Sequence of chain 1.E:
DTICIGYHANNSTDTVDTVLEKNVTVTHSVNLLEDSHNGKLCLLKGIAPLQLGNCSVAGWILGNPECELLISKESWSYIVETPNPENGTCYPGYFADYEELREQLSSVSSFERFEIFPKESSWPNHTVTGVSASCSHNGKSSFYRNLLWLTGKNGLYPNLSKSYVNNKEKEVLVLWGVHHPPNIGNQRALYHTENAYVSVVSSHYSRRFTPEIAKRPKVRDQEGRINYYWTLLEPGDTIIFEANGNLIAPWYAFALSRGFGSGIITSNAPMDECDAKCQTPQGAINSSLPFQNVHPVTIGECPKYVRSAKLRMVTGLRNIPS

This protein binds this small molecule.
Small molecule (SMILES): CC(=O)N[C@@H]1[C@@H](O)[C@H](O)[C@@H](CO)O[C@H]1O

Binding-site contacts:
Ligand atom C3 contacts residue ASN71 of chain 1.E at 3.9 Å.
Ligand atom N2 contacts residue ASN71 of chain 1.E at 3.0 Å (h-bond).
Ligand atom O5 contacts residue ASN71 of chain 1.E at 2.5 Å (h-bond).
Ligand atom C1 contacts residue ASN71 of chain 1.E at 1.5 Å.
Ligand atom C8 contacts residue ASN71 of chain 1.E at 3.8 Å.
Ligand atom C5 contacts residue ASN71 of chain 1.E at 3.8 Å.
Ligand atom O7 contacts residue ASN71 of chain 1.E at 3.2 Å (h-bond).
Ligand atom C2 contacts residue ASN71 of chain 1.E at 2.5 Å.
Ligand atom C4 contacts residue ASN71 of chain 1.E at 4.4 Å.
Ligand atom C7 contacts residue ASN71 of chain 1.E at 3.2 Å.